Binding-site contacts:
Ligand atom C5 contacts residue ASN142 of chain 1.A at 3.7 Å.
Ligand atom O7 contacts residue ASN142 of chain 1.A at 3.3 Å (h-bond).
Ligand atom C2 contacts residue ASN142 of chain 1.A at 2.5 Å.
Ligand atom C1 contacts residue ASN142 of chain 1.A at 1.5 Å.
Ligand atom N2 contacts residue ASN142 of chain 1.A at 3.0 Å (h-bond).
Ligand atom C7 contacts residue ASN142 of chain 1.A at 3.3 Å.
Ligand atom C4 contacts residue ASN142 of chain 1.A at 4.3 Å.
Ligand atom C8 contacts residue ASN142 of chain 1.A at 4.4 Å.
Ligand atom C8 contacts residue HIS168 of chain 1.A at 4.0 Å.
Ligand atom O5 contacts residue ASN142 of chain 1.A at 2.4 Å (h-bond).
Ligand atom C8 contacts residue GLY143 of chain 1.A at 4.1 Å.
Ligand atom O5 contacts residue VAL147 of chain 1.A at 3.9 Å.
Ligand atom C7 contacts residue GLY143 of chain 1.A at 4.5 Å.
Ligand atom C3 contacts residue ASN142 of chain 1.A at 3.9 Å.

Sequence of chain 1.A:
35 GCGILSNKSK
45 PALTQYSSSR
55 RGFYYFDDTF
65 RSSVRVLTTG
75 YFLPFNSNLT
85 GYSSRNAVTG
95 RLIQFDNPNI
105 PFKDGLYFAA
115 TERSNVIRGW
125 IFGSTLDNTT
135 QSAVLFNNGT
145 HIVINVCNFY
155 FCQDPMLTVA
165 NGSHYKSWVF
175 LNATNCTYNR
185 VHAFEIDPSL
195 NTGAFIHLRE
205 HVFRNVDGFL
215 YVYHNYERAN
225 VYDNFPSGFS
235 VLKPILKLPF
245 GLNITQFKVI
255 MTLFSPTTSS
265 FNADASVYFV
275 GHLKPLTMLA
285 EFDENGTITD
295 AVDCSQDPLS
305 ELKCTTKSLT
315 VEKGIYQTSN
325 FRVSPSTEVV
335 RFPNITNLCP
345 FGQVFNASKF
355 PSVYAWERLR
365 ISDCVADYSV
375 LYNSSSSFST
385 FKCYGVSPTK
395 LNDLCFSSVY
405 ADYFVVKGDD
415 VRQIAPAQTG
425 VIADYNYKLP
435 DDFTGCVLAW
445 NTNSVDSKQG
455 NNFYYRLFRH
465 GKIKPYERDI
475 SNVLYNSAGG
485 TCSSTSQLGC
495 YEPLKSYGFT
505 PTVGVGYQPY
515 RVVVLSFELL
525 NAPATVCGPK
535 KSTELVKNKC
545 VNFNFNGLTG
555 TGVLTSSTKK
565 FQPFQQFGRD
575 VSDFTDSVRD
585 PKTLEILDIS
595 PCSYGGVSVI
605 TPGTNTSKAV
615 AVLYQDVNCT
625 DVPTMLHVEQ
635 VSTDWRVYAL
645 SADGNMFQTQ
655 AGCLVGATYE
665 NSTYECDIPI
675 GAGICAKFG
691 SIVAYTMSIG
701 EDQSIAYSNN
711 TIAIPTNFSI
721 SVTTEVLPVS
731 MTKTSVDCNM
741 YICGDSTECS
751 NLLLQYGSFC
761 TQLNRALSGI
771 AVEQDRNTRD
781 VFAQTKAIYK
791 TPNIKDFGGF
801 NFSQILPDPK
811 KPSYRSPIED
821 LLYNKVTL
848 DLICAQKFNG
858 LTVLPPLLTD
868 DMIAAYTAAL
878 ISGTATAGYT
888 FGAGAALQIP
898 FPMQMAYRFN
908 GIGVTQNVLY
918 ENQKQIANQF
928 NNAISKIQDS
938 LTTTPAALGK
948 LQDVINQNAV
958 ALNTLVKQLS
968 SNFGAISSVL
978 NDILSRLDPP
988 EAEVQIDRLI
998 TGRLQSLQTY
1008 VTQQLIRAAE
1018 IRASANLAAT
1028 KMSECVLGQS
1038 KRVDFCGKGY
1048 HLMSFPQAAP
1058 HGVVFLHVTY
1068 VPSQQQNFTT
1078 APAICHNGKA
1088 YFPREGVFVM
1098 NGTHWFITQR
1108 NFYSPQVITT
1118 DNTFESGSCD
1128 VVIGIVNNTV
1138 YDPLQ

This protein binds this small molecule.
Small molecule (SMILES): CC(=O)N[C@H]1[C@H](O[C@H]2[C@H](O)[C@@H](NC(C)=O)CO[C@@H]2CO)O[C@H](CO)[C@@H](O)[C@@H]1O